Sequence of chain 1.B:
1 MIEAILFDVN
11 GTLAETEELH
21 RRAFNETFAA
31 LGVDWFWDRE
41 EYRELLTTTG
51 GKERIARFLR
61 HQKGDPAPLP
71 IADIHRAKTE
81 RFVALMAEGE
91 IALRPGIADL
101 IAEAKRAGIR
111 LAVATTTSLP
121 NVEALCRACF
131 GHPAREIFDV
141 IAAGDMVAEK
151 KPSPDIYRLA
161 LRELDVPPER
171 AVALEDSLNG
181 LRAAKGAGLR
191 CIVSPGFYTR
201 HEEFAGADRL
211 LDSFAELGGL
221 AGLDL

Binding-site contacts:
Ligand atom O1P contacts residue MG1 of chain 1.G at 2.0 Å.
Ligand atom O3 contacts residue GLY51 of chain 1.B at 3.5 Å (h-bond).
Ligand atom O5P contacts residue SER118 of chain 1.B at 2.7 Å (h-bond).
Ligand atom O2P contacts residue THR115 of chain 1.B at 2.5 Å (h-bond).
Ligand atom C4 contacts residue GLU17 of chain 1.B at 3.3 Å.
Ligand atom O2 contacts residue THR116 of chain 1.B at 3.2 Å (h-bond).
Ligand atom O3P contacts residue ASP8 of chain 1.B at 3.1 Å (salt-bridge).
Ligand atom O3 contacts residue GLY50 of chain 1.B at 2.9 Å (h-bond).
Ligand atom P2 contacts residue HIS75 of chain 1.B at 3.5 Å.
Ligand atom C1 contacts residue THR116 of chain 1.B at 3.1 Å.
Ligand atom O1 contacts residue THR116 of chain 1.B at 3.0 Å (h-bond).
Ligand atom O4P contacts residue GLY51 of chain 1.B at 3.5 Å.
Ligand atom O3 contacts residue ARG54 of chain 1.B at 3.4 Å (salt-bridge).
Ligand atom O6P contacts residue GLY51 of chain 1.B at 2.7 Å (h-bond).
Ligand atom O2P contacts residue ASN10 of chain 1.B at 2.8 Å (h-bond).
Ligand atom O3P contacts residue LYS151 of chain 1.B at 3.5 Å (salt-bridge).
Ligand atom O2P contacts residue ASP8 of chain 1.B at 3.2 Å (salt-bridge).
Ligand atom C2 contacts residue THR116 of chain 1.B at 2.9 Å.
Ligand atom O5P contacts residue ASN121 of chain 1.B at 2.9 Å (h-bond).
Ligand atom O5 contacts residue HIS20 of chain 1.B at 3.5 Å.
Ligand atom O2 contacts residue ARG54 of chain 1.B at 2.9 Å (salt-bridge).
Ligand atom O5P contacts residue THR117 of chain 1.B at 3.2 Å (h-bond).
Ligand atom O4 contacts residue GLU17 of chain 1.B at 2.6 Å (salt-bridge).
Ligand atom P1 contacts residue THR115 of chain 1.B at 3.5 Å.
Ligand atom O1P contacts residue ASP8 of chain 1.B at 3.0 Å (salt-bridge).
Ligand atom O1 contacts residue ASN10 of chain 1.B at 2.8 Å (h-bond).
Ligand atom O6P contacts residue GLY50 of chain 1.B at 3.5 Å.
Ligand atom O3P contacts residue THR115 of chain 1.B at 3.5 Å (h-bond).
Ligand atom O1P contacts residue ASN10 of chain 1.B at 3.1 Å (h-bond).
Ligand atom O2 contacts residue THR49 of chain 1.B at 3.3 Å.
Ligand atom P1 contacts residue MG1 of chain 1.G at 3.4 Å.
Ligand atom O2 contacts residue GLY50 of chain 1.B at 3.5 Å (h-bond).
Ligand atom O5 contacts residue THR117 of chain 1.B at 2.8 Å (h-bond).
Ligand atom O4P contacts residue LYS78 of chain 1.B at 2.8 Å (salt-bridge).
Ligand atom P1 contacts residue ASP8 of chain 1.B at 3.1 Å.
Ligand atom C3 contacts residue THR116 of chain 1.B at 3.3 Å.
Ligand atom O4P contacts residue HIS75 of chain 1.B at 2.7 Å (h-bond).
Ligand atom O3P contacts residue THR116 of chain 1.B at 2.8 Å (h-bond).
Ligand atom O2P contacts residue VAL9 of chain 1.B at 3.4 Å (h-bond).
Ligand atom O4 contacts residue ARG54 of chain 1.B at 2.8 Å (salt-bridge).

The protein below binds the small molecule below.
Small molecule (SMILES): O=C(COP(=O)(O)O)[C@@H](O)[C@H](O)COP(=O)(O)O